The small molecule below binds the protein below.
Small molecule (SMILES): O=[N+]([O-])c1cc(C(F)(F)F)ccc1NN1CCOCC1

Binding-site contacts:
Ligand atom C2 contacts residue TYR74 of chain 1.A at 3.7 Å (hydrophobic).
Ligand atom F2 contacts residue VAL69 of chain 1.A at 3.4 Å.
Ligand atom N2 contacts residue TYR48 of chain 1.A at 3.4 Å (h-bond).
Ligand atom C1 contacts residue ASN108 of chain 1.A at 3.4 Å.
Ligand atom C11 contacts residue TYR48 of chain 1.A at 3.6 Å (hydrophobic).
Ligand atom N2 contacts residue HIS15 of chain 1.A at 3.7 Å.
Ligand atom C9 contacts residue VAL69 of chain 1.A at 3.7 Å (hydrophobic).
Ligand atom F2 contacts residue HIS60 of chain 1.A at 3.8 Å.
Ligand atom O2 contacts residue HIS60 of chain 1.A at 3.2 Å.
Ligand atom C3 contacts residue MET76 of chain 1.A at 3.5 Å (hydrophobic).
Ligand atom O1 contacts residue MET76 of chain 1.A at 3.3 Å.
Ligand atom C4 contacts residue ALA44 of chain 1.A at 3.4 Å (hydrophobic).
Ligand atom F2 contacts residue SER59 of chain 1.A at 3.6 Å.
Ligand atom C1 contacts residue SER13 of chain 1.A at 3.6 Å.
Ligand atom O3 contacts residue ALA44 of chain 1.A at 3.5 Å.
Ligand atom N3 contacts residue HIS60 of chain 1.A at 3.2 Å.
Ligand atom C7 contacts residue THR88 of chain 1.A at 3.7 Å.
Ligand atom C10 contacts residue HIS60 of chain 1.A at 3.3 Å.
Ligand atom C7 contacts residue MET56 of chain 1.A at 3.4 Å (hydrophobic).
Ligand atom C7 contacts residue TYR48 of chain 1.A at 3.8 Å (hydrophobic).
Ligand atom C11 contacts residue HIS60 of chain 1.A at 3.2 Å.
Ligand atom N3 contacts residue CYS106 of chain 1.A at 3.6 Å.
Ligand atom C5 contacts residue TYR48 of chain 1.A at 3.0 Å (hydrophobic).
Ligand atom F3 contacts residue VAL69 of chain 1.A at 3.0 Å.
Ligand atom O2 contacts residue MET19 of chain 1.A at 3.5 Å (h-bond).
Ligand atom O3 contacts residue HIS60 of chain 1.A at 3.7 Å.
Ligand atom F1 contacts residue MET56 of chain 1.A at 3.5 Å.
Ligand atom O2 contacts residue ILE104 of chain 1.A at 3.7 Å.
Ligand atom F1 contacts residue SER59 of chain 1.A at 2.9 Å.
Ligand atom C1 contacts residue HIS15 of chain 1.A at 3.8 Å.
Ligand atom F1 contacts residue SER71 of chain 1.A at 3.1 Å.
Ligand atom C11 contacts residue CYS106 of chain 1.A at 3.6 Å (hydrophobic).
Ligand atom N2 contacts residue ALA44 of chain 1.A at 3.6 Å.
Ligand atom C6 contacts residue TYR48 of chain 1.A at 3.1 Å (hydrophobic).
Ligand atom C9 contacts residue SER59 of chain 1.A at 3.8 Å.
Ligand atom C2 contacts residue ASN108 of chain 1.A at 3.3 Å.
Ligand atom O3 contacts residue HIS15 of chain 1.A at 3.3 Å (h-bond).
Ligand atom C3 contacts residue PHE21 of chain 1.A at 3.8 Å (hydrophobic).
Ligand atom C6 contacts residue TYR74 of chain 1.A at 3.4 Å (hydrophobic).
Ligand atom O1 contacts residue PHE21 of chain 1.A at 3.5 Å.

Sequence of chain 1.A:
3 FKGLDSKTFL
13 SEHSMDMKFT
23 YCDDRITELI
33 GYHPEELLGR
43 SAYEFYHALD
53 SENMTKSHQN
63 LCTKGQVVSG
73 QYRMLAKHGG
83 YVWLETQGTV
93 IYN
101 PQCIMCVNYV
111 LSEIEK